Binding-site contacts:
Ligand atom C5B contacts residue ILE125 of chain 26.A at 3.9 Å (hydrophobic).
Ligand atom CL2 contacts residue LEU187 of chain 26.A at 3.9 Å.
Ligand atom C2A contacts residue ILE220 of chain 26.A at 3.8 Å (hydrophobic).
Ligand atom N3A contacts residue PHE182 of chain 26.A at 4.0 Å.
Ligand atom O1 contacts residue MET217 of chain 26.A at 4.2 Å.
Ligand atom CL1 contacts residue ILE239 of chain 26.A at 3.8 Å.
Ligand atom C5 contacts residue LEU103 of chain 26.A at 3.8 Å (hydrophobic).
Ligand atom C2A contacts residue PHE182 of chain 26.A at 4.2 Å (hydrophobic).
Ligand atom C3 contacts residue LEU103 of chain 26.A at 4.1 Å (hydrophobic).
Ligand atom C4A contacts residue TYR145 of chain 26.A at 3.3 Å (hydrophobic).
Ligand atom CL1 contacts residue ILE125 of chain 26.A at 3.5 Å.
Ligand atom C3B contacts residue ILE220 of chain 26.A at 4.2 Å (hydrophobic).
Ligand atom C4B contacts residue ILE125 of chain 26.A at 3.9 Å (hydrophobic).
Ligand atom N3A contacts residue LEU127 of chain 26.A at 4.1 Å.
Ligand atom N2 contacts residue THR102 of chain 26.A at 4.2 Å.
Ligand atom C31 contacts residue GLN104 of chain 26.A at 3.6 Å.
Ligand atom C6B contacts residue ILE184 of chain 26.A at 4.1 Å (hydrophobic).
Ligand atom CL2 contacts residue TYR147 of chain 26.A at 3.4 Å.
Ligand atom O1B contacts residue ILE125 of chain 26.A at 3.5 Å.
Ligand atom C5B contacts residue TYR147 of chain 26.A at 3.9 Å (hydrophobic).
Ligand atom C2B contacts residue ILE125 of chain 26.A at 3.1 Å (hydrophobic).
Ligand atom C1B contacts residue ILE125 of chain 26.A at 3.1 Å (hydrophobic).
Ligand atom C6B contacts residue ILE125 of chain 26.A at 3.6 Å (hydrophobic).
Ligand atom C2C contacts residue MET217 of chain 26.A at 3.7 Å (hydrophobic).
Ligand atom C1C contacts residue LEU103 of chain 26.A at 4.1 Å (hydrophobic).
Ligand atom C4B contacts residue ILE220 of chain 26.A at 4.0 Å (hydrophobic).
Ligand atom C31 contacts residue MET195 of chain 26.A at 3.5 Å (hydrophobic).
Ligand atom C4 contacts residue LEU103 of chain 26.A at 3.4 Å (hydrophobic).
Ligand atom C5A contacts residue TYR145 of chain 26.A at 3.8 Å (hydrophobic).
Ligand atom C4A contacts residue LEU127 of chain 26.A at 4.0 Å (hydrophobic).
Ligand atom C4A contacts residue ILE220 of chain 26.A at 4.1 Å (hydrophobic).
Ligand atom C5A contacts residue TYR147 of chain 26.A at 4.1 Å (hydrophobic).
Ligand atom O1A contacts residue TYR147 of chain 26.A at 4.0 Å.
Ligand atom C4C contacts residue MET217 of chain 26.A at 4.2 Å (hydrophobic).
Ligand atom C5A contacts residue ILE220 of chain 26.A at 3.9 Å (hydrophobic).
Ligand atom O1A contacts residue ILE220 of chain 26.A at 3.6 Å.
Ligand atom N2 contacts residue ASN215 of chain 26.A at 3.7 Å.
Ligand atom C3B contacts residue ILE125 of chain 26.A at 3.5 Å (hydrophobic).
Ligand atom C5A contacts residue MET146 of chain 26.A at 3.7 Å (hydrophobic).
Ligand atom CL2 contacts residue ILE184 of chain 26.A at 3.9 Å.

The protein below binds the small molecule below.
Small molecule (SMILES): Cc1cc(CCCCCOc2c(Cl)cc(C3=NCCO3)cc2Cl)on1

Sequence of chain 26.A:
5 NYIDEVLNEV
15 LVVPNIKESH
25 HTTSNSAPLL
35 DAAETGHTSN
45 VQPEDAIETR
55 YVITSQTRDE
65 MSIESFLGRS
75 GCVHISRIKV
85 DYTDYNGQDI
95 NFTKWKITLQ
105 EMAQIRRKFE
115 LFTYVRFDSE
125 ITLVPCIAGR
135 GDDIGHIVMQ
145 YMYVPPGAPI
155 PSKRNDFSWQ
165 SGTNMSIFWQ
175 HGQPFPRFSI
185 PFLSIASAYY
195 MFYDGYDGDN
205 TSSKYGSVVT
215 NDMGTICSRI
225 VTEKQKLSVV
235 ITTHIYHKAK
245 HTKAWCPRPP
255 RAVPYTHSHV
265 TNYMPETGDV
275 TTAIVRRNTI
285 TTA